Sequence of chain 1.B:
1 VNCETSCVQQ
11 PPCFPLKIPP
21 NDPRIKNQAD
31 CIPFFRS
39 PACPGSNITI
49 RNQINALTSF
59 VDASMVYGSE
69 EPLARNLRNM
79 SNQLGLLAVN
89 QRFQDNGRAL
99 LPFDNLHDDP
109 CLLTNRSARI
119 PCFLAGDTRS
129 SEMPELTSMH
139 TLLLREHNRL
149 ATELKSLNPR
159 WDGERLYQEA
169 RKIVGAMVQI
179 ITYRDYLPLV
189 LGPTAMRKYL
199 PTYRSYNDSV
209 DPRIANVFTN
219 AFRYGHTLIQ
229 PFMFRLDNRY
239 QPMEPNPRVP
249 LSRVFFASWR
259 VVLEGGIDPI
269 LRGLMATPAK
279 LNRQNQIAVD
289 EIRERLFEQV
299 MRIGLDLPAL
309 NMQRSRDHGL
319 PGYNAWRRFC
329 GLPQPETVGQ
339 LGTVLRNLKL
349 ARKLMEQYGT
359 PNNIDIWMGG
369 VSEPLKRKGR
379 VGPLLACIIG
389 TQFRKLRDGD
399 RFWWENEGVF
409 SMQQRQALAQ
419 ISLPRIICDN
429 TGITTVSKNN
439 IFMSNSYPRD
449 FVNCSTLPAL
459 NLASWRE

Binding-site contacts:
Ligand atom O7 contacts residue TRP257 of chain 1.B at 3.5 Å.
Ligand atom C1 contacts residue ASN113 of chain 1.B at 1.4 Å.
Ligand atom C6 contacts residue LEU261 of chain 1.B at 4.2 Å (hydrophobic).
Ligand atom C7 contacts residue TRP257 of chain 1.B at 4.4 Å (hydrophobic).
Ligand atom C2 contacts residue TRP257 of chain 1.B at 4.1 Å (hydrophobic).
Ligand atom N2 contacts residue ASN113 of chain 1.B at 3.0 Å (h-bond).
Ligand atom C8 contacts residue ASN113 of chain 1.B at 4.4 Å.
Ligand atom C1 contacts residue TRP257 of chain 1.B at 3.8 Å (hydrophobic).
Ligand atom C2 contacts residue ASN113 of chain 1.B at 2.7 Å.
Ligand atom O6 contacts residue LEU261 of chain 1.B at 4.2 Å.
Ligand atom C1 contacts residue SER115 of chain 1.B at 4.4 Å.
Ligand atom C3 contacts residue ASN113 of chain 1.B at 3.9 Å.
Ligand atom C5 contacts residue SER115 of chain 1.B at 4.3 Å.
Ligand atom O5 contacts residue ALA116 of chain 1.B at 4.5 Å.
Ligand atom O5 contacts residue ASN113 of chain 1.B at 2.3 Å (h-bond).
Ligand atom C4 contacts residue ASN113 of chain 1.B at 4.3 Å.
Ligand atom C7 contacts residue ASN113 of chain 1.B at 3.3 Å.
Ligand atom C5 contacts residue ASN113 of chain 1.B at 3.5 Å.
Ligand atom O5 contacts residue TRP257 of chain 1.B at 3.3 Å.
Ligand atom O7 contacts residue ASN113 of chain 1.B at 3.4 Å (h-bond).

A protein and the small-molecule ligand that binds it are described below.
Small molecule (SMILES): CC(=O)N[C@@H]1[C@@H](O)[C@H](O)[C@@H](CO)O[C@H]1O